Sequence of chain 1.A:
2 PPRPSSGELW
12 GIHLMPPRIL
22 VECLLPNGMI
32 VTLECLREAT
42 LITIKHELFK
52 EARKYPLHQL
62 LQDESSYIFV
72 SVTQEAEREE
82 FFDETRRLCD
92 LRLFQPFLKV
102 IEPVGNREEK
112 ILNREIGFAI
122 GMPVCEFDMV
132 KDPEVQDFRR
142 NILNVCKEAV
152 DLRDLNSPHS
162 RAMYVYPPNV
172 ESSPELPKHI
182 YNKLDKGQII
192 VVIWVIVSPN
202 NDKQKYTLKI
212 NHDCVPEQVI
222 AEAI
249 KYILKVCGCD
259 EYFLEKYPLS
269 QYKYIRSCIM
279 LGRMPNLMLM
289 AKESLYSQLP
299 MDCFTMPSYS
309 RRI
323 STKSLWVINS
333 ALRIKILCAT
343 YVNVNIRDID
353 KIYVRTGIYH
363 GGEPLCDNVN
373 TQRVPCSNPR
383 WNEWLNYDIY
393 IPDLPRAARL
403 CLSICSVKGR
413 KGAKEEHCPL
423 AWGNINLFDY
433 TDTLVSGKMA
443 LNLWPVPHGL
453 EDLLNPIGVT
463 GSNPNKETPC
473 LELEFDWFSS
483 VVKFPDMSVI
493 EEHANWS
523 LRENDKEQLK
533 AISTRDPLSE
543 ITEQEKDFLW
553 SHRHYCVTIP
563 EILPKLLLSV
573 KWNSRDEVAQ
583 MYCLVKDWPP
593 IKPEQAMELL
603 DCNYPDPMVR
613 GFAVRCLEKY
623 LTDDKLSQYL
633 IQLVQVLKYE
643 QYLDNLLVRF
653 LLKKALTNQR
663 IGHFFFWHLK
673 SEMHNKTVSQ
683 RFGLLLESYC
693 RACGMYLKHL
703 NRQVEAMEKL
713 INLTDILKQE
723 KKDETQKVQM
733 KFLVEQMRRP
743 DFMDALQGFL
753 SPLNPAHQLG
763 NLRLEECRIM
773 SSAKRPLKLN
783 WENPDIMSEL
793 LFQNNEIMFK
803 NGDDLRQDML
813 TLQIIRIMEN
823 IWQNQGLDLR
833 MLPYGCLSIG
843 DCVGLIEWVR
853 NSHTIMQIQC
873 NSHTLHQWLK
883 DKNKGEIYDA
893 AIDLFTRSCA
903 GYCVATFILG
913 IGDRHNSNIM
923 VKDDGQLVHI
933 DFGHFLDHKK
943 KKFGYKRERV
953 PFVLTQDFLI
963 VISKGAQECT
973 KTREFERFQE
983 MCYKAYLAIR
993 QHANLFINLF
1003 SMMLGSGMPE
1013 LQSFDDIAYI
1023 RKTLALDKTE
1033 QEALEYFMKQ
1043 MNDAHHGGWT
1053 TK

This protein binds this small molecule.
Small molecule (SMILES): C[C@@H]1COCCN1c1cc(N2CCOC[C@@H]2C)nc2[nH]c(-c3cc[nH]n3)nc12

Binding-site contacts:
Ligand atom C18 contacts residue GLU849 of chain 1.A at 3.4 Å.
Ligand atom C8 contacts residue MET800 of chain 1.A at 3.8 Å (hydrophobic).
Ligand atom C5 contacts residue MET800 of chain 1.A at 3.8 Å (hydrophobic).
Ligand atom C18 contacts residue ILE848 of chain 1.A at 3.5 Å (hydrophobic).
Ligand atom C2 contacts residue SER774 of chain 1.A at 3.6 Å.
Ligand atom C12 contacts residue ILE848 of chain 1.A at 3.4 Å (hydrophobic).
Ligand atom N5 contacts residue ASP810 of chain 1.A at 3.8 Å.
Ligand atom C6 contacts residue ILE932 of chain 1.A at 3.9 Å (hydrophobic).
Ligand atom C contacts residue SER774 of chain 1.A at 3.7 Å.
Ligand atom C7 contacts residue MET800 of chain 1.A at 3.5 Å (hydrophobic).
Ligand atom C contacts residue MET772 of chain 1.A at 3.9 Å (hydrophobic).
Ligand atom C5 contacts residue ILE932 of chain 1.A at 3.9 Å (hydrophobic).
Ligand atom C10 contacts residue ILE932 of chain 1.A at 3.8 Å (hydrophobic).
Ligand atom C6 contacts residue MET800 of chain 1.A at 3.5 Å (hydrophobic).
Ligand atom N4 contacts residue LEU807 of chain 1.A at 3.9 Å.
Ligand atom N5 contacts residue ASP933 of chain 1.A at 3.3 Å.
Ligand atom C11 contacts residue ASP933 of chain 1.A at 3.5 Å.
Ligand atom C13 contacts residue ASP933 of chain 1.A at 3.9 Å.
Ligand atom C13 contacts residue ILE848 of chain 1.A at 3.9 Å (hydrophobic).
Ligand atom O1 contacts residue TRP850 of chain 1.A at 3.7 Å.
Ligand atom C contacts residue MET800 of chain 1.A at 3.6 Å (hydrophobic).
Ligand atom C15 contacts residue MET922 of chain 1.A at 3.7 Å (hydrophobic).
Ligand atom N3 contacts residue ILE932 of chain 1.A at 3.9 Å.
Ligand atom C16 contacts residue GLU849 of chain 1.A at 3.7 Å.
Ligand atom C15 contacts residue SER854 of chain 1.A at 4.0 Å.
Ligand atom N4 contacts residue ASP933 of chain 1.A at 3.4 Å.
Ligand atom O1 contacts residue VAL851 of chain 1.A at 3.2 Å (h-bond).
Ligand atom O1 contacts residue GLU849 of chain 1.A at 3.6 Å.
Ligand atom C7 contacts residue ILE932 of chain 1.A at 3.9 Å (hydrophobic).
Ligand atom C11 contacts residue ILE848 of chain 1.A at 3.8 Å (hydrophobic).
Ligand atom N5 contacts residue LYS802 of chain 1.A at 3.4 Å (salt-bridge).
Ligand atom C15 contacts residue VAL851 of chain 1.A at 3.9 Å (hydrophobic).
Ligand atom O contacts residue MET772 of chain 1.A at 3.8 Å.
Ligand atom C12 contacts residue ASP933 of chain 1.A at 3.8 Å.
Ligand atom N4 contacts residue ASP810 of chain 1.A at 2.6 Å (salt-bridge).
Ligand atom C13 contacts residue ASP810 of chain 1.A at 3.1 Å.
Ligand atom C14 contacts residue TRP850 of chain 1.A at 3.7 Å (hydrophobic).
Ligand atom N1 contacts residue ILE932 of chain 1.A at 3.9 Å.
Ligand atom C8 contacts residue ILE932 of chain 1.A at 3.8 Å (hydrophobic).
Ligand atom N2 contacts residue LYS802 of chain 1.A at 3.8 Å.